Sequence of chain 1.D:
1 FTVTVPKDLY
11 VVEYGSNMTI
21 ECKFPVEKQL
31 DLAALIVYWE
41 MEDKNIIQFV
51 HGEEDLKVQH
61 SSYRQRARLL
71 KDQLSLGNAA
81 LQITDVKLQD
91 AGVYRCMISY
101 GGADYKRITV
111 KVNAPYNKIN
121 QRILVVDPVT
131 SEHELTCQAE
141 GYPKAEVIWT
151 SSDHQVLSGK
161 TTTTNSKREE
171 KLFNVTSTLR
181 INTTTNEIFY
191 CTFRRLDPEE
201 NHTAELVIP

Sequence of chain 1.C:
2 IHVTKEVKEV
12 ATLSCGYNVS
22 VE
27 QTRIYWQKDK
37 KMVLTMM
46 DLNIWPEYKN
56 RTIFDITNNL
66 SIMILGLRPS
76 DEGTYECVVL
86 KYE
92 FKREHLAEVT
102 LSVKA

Binding-site contacts:
Ligand atom C8 contacts residue ASN55 of chain 1.C at 4.1 Å.
Ligand atom C7 contacts residue ASN55 of chain 1.C at 3.1 Å.
Ligand atom C5 contacts residue ASP31 of chain 1.D at 4.5 Å.
Ligand atom C3 contacts residue ASN55 of chain 1.C at 3.8 Å.
Ligand atom C6 contacts residue ALA34 of chain 1.D at 4.2 Å (hydrophobic).
Ligand atom O3 contacts residue ALA34 of chain 1.D at 3.5 Å.
Ligand atom O3 contacts residue ASP31 of chain 1.D at 4.3 Å.
Ligand atom C8 contacts residue GLU52 of chain 1.C at 4.4 Å.
Ligand atom O6 contacts residue GLY101 of chain 1.D at 4.3 Å.
Ligand atom O5 contacts residue ASN55 of chain 1.C at 2.4 Å (h-bond).
Ligand atom C2 contacts residue GLY101 of chain 1.D at 3.9 Å.
Ligand atom C6 contacts residue GLY101 of chain 1.D at 3.6 Å.
Ligand atom O3 contacts residue TYR100 of chain 1.D at 3.5 Å.
Ligand atom C5 contacts residue ASN55 of chain 1.C at 3.7 Å.
Ligand atom O4 contacts residue ASP31 of chain 1.D at 3.6 Å.
Ligand atom C1 contacts residue GLY101 of chain 1.D at 4.5 Å.
Ligand atom O2 contacts residue GLY101 of chain 1.D at 4.5 Å.
Ligand atom C6 contacts residue ASN55 of chain 1.C at 4.4 Å.
Ligand atom C1 contacts residue ASN55 of chain 1.C at 1.4 Å.
Ligand atom C2 contacts residue ASN55 of chain 1.C at 2.5 Å.
Ligand atom C6 contacts residue ASP31 of chain 1.D at 3.2 Å.
Ligand atom C4 contacts residue ASN55 of chain 1.C at 4.3 Å.
Ligand atom O7 contacts residue ASN55 of chain 1.C at 3.1 Å (h-bond).
Ligand atom O3 contacts residue GLY101 of chain 1.D at 4.5 Å.
Ligand atom N2 contacts residue ASN55 of chain 1.C at 2.8 Å (h-bond).
Ligand atom O4 contacts residue TYR100 of chain 1.D at 4.3 Å.

The small molecule below binds the protein below.
Small molecule (SMILES): CC(=O)N[C@H]1[C@H](O[C@H]2[C@H](O)[C@@H](NC(C)=O)CO[C@@H]2CO[C@@H]2O[C@@H](C)[C@@H](O)[C@@H](O)[C@@H]2O)O[C@H](CO)[C@@H](O)[C@@H]1O